Binding-site contacts:
Ligand atom N3 contacts residue ALA108 of chain 1.A at 3.6 Å.
Ligand atom O1 contacts residue ASP193 of chain 1.A at 2.7 Å (salt-bridge).
Ligand atom C6 contacts residue ALA57 of chain 1.A at 3.5 Å (hydrophobic).
Ligand atom O1 contacts residue LYS59 of chain 1.A at 2.8 Å (salt-bridge).
Ligand atom C14 contacts residue SER112 of chain 1.A at 3.7 Å.
Ligand atom C7 contacts residue GLU106 of chain 1.A at 3.3 Å.
Ligand atom C18 contacts residue LEU182 of chain 1.A at 3.5 Å (hydrophobic).
Ligand atom C6 contacts residue LEU182 of chain 1.A at 3.6 Å (hydrophobic).
Ligand atom C8 contacts residue ALA108 of chain 1.A at 3.2 Å (hydrophobic).
Ligand atom N6 contacts residue LEU182 of chain 1.A at 3.6 Å.
Ligand atom C7 contacts residue ALA57 of chain 1.A at 3.3 Å (hydrophobic).
Ligand atom C4 contacts residue LEU182 of chain 1.A at 3.7 Å (hydrophobic).
Ligand atom C17 contacts residue LEU182 of chain 1.A at 3.5 Å (hydrophobic).
Ligand atom C1 contacts residue LYS59 of chain 1.A at 3.5 Å.
Ligand atom C14 contacts residue ARG179 of chain 1.A at 3.3 Å.
Ligand atom N1 contacts residue MET105 of chain 1.A at 3.3 Å.
Ligand atom N1 contacts residue GLU76 of chain 1.A at 2.8 Å (salt-bridge).
Ligand atom C1 contacts residue GLU76 of chain 1.A at 3.5 Å.
Ligand atom O1 contacts residue SER192 of chain 1.A at 3.1 Å (h-bond).
Ligand atom C5 contacts residue LEU182 of chain 1.A at 3.4 Å (hydrophobic).
Ligand atom N2 contacts residue ALA108 of chain 1.A at 2.8 Å (h-bond).
Ligand atom C15 contacts residue ASP193 of chain 1.A at 3.2 Å.
Ligand atom C14 contacts residue LEU182 of chain 1.A at 3.4 Å (hydrophobic).
Ligand atom C10 contacts residue LEU31 of chain 1.A at 3.7 Å (hydrophobic).
Ligand atom C16 contacts residue PHE36 of chain 1.A at 3.5 Å (hydrophobic).
Ligand atom C18 contacts residue MET105 of chain 1.A at 3.6 Å (hydrophobic).
Ligand atom C9 contacts residue GLY111 of chain 1.A at 3.6 Å.
Ligand atom O1 contacts residue GLU76 of chain 1.A at 3.4 Å (salt-bridge).
Ligand atom C19 contacts residue MET105 of chain 1.A at 3.5 Å (hydrophobic).
Ligand atom C2 contacts residue SER192 of chain 1.A at 3.1 Å.
Ligand atom C1 contacts residue SER192 of chain 1.A at 3.2 Å.
Ligand atom C13 contacts residue LEU182 of chain 1.A at 3.5 Å (hydrophobic).
Ligand atom C1 contacts residue ASP193 of chain 1.A at 3.7 Å.
Ligand atom C3 contacts residue SER192 of chain 1.A at 3.2 Å.
Ligand atom C7 contacts residue ALA108 of chain 1.A at 3.5 Å (hydrophobic).
Ligand atom C11 contacts residue LEU31 of chain 1.A at 3.7 Å (hydrophobic).
Ligand atom N4 contacts residue LEU31 of chain 1.A at 3.6 Å.
Ligand atom C15 contacts residue ARG179 of chain 1.A at 3.2 Å.
Ligand atom N5 contacts residue ASP193 of chain 1.A at 3.3 Å (salt-bridge).
Ligand atom N2 contacts residue TYR107 of chain 1.A at 3.6 Å.

A small-molecule ligand and the protein it binds are described below.
Small molecule (SMILES): NC(=O)c1ccc(-c2cnn3ccc(NCc4cccnc4)nc23)cc1

Sequence of chain 1.A:
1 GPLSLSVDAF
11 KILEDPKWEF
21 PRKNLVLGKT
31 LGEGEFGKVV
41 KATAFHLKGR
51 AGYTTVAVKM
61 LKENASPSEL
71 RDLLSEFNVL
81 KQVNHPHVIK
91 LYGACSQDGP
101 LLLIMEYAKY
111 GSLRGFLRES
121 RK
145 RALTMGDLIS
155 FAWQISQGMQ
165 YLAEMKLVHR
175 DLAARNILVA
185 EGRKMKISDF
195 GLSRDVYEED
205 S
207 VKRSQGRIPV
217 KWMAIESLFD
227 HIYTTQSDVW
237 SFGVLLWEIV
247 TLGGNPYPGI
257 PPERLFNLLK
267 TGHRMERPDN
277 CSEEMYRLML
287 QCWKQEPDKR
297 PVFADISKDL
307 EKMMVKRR